This protein binds this small molecule.
Small molecule (SMILES): Nc1ccn([C@@H]2O[C@H](CO[P](=O)(O)O[C@H]3[C@@H](O)[C@H](n4ccc(N)nc4=O)O[C@@H]3CO[P](=O)(O)O[C@H]3[C@@H](O)[C@H](n4cnc5c(N)ncnc54)O[C@@H]3CO[P](=O)(O)O[C@H]3[C@@H](O)[C@H](n4ccc(N)nc4=O)O[C@@H]3CO[P](=O)(O)O[C@H]3[C@@H](O)[C@H](n4ccc(=O)[nH]c4=O)O[C@@H]3CO[P](=O)(O)O[C@H]3[C@@H](O)[C@H](n4cnc5c(N)ncnc54)O[C@@H]3CO[P](=O)(O)O[C@H]3[C@@H](O)[C@H](n4cnc5c(=O)nc(N)[nH]c54)O[C@@H]3CO[P](=O)(O)O[C@H]3[C@@H](O)[C@H](n4cnc5c(=O)nc(N)[nH]c54)O[C@@H]3CO)[C@@H](O)[C@H]2O)c(=O)n1

Sequence of chain 3.D:
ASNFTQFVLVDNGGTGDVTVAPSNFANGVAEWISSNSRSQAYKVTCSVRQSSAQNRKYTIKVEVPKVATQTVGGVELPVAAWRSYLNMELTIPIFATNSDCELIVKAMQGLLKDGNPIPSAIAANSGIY

Binding-site contacts:
Ligand atom OP2 contacts residue LYS57 of chain 3.D at 2.7 Å (salt-bridge).
Ligand atom O3' contacts residue TYR85 of chain 4.C at 3.6 Å.
Ligand atom OP2 contacts residue ARG49 of chain 3.D at 2.4 Å (salt-bridge).
Ligand atom N1 contacts residue THR59 of chain 4.C at 3.6 Å.
Ligand atom C6 contacts residue THR45 of chain 4.C at 3.5 Å.
Ligand atom OP1 contacts residue SER51 of chain 3.D at 3.3 Å.
Ligand atom OP2 contacts residue ASN55 of chain 3.D at 3.2 Å (h-bond).
Ligand atom C4' contacts residue TYR85 of chain 4.C at 3.3 Å (hydrophobic).
Ligand atom C2' contacts residue TYR85 of chain 4.C at 3.4 Å (hydrophobic).
Ligand atom OP1 contacts residue ASN55 of chain 3.D at 3.3 Å (h-bond).
Ligand atom C5' contacts residue TYR85 of chain 4.C at 3.1 Å (hydrophobic).
Ligand atom C4 contacts residue TYR85 of chain 4.C at 3.5 Å (hydrophobic).
Ligand atom N6 contacts residue THR45 of chain 4.C at 2.9 Å (h-bond).
Ligand atom P contacts residue ARG49 of chain 3.D at 2.9 Å.
Ligand atom O4' contacts residue LYS61 of chain 4.C at 3.1 Å (salt-bridge).
Ligand atom C2 contacts residue SER47 of chain 4.C at 3.0 Å.
Ligand atom OP1 contacts residue ARG49 of chain 3.D at 2.5 Å (salt-bridge).
Ligand atom OP2 contacts residue SER51 of chain 3.D at 3.2 Å (h-bond).
Ligand atom N7 contacts residue THR45 of chain 4.C at 2.6 Å (h-bond).
Ligand atom OP2 contacts residue LYS43 of chain 4.C at 3.2 Å (salt-bridge).
Ligand atom N6 contacts residue CYS46 of chain 4.C at 3.4 Å (h-bond).
Ligand atom C5 contacts residue THR45 of chain 4.C at 3.3 Å.
Ligand atom P contacts residue TYR85 of chain 4.C at 3.5 Å.
Ligand atom OP2 contacts residue TYR85 of chain 4.C at 2.5 Å (h-bond).
Ligand atom O2' contacts residue GLU63 of chain 4.C at 3.0 Å (salt-bridge).
Ligand atom OP1 contacts residue SER51 of chain 3.D at 2.7 Å (h-bond).
Ligand atom C2' contacts residue GLU63 of chain 4.C at 3.5 Å.
Ligand atom OP2 contacts residue LYS57 of chain 3.D at 3.4 Å.
Ligand atom C6 contacts residue TYR85 of chain 4.C at 3.5 Å (hydrophobic).
Ligand atom O2' contacts residue TYR85 of chain 4.C at 3.5 Å.
Ligand atom OP1 contacts residue SER52 of chain 3.D at 3.0 Å.
Ligand atom O2 contacts residue ASN87 of chain 4.C at 3.2 Å (h-bond).
Ligand atom N1 contacts residue TYR85 of chain 4.C at 3.6 Å.
Ligand atom N1 contacts residue SER47 of chain 4.C at 2.7 Å (h-bond).
Ligand atom N6 contacts residue THR59 of chain 4.C at 2.9 Å (h-bond).
Ligand atom O3' contacts residue SER51 of chain 3.D at 3.5 Å (h-bond).
Ligand atom P contacts residue SER51 of chain 3.D at 3.4 Å.
Ligand atom C5' contacts residue SER51 of chain 3.D at 3.5 Å.
Ligand atom C5 contacts residue TYR85 of chain 4.C at 3.5 Å (hydrophobic).
Ligand atom C3' contacts residue TYR85 of chain 4.C at 3.3 Å (hydrophobic).

Sequence of chain 4.C:
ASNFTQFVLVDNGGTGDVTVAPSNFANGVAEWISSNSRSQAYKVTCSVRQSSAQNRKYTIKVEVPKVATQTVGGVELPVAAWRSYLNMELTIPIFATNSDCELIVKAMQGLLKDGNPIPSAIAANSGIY